Binding-site contacts:
Ligand atom N contacts residue TYR170 of chain 1.A at 2.9 Å (h-bond).
Ligand atom NE2 contacts residue TYR154 of chain 1.A at 3.2 Å (h-bond).
Ligand atom O contacts residue TYR158 of chain 1.A at 2.8 Å (h-bond).
Ligand atom CB contacts residue GLN62 of chain 1.A at 3.3 Å.
Ligand atom CE1 contacts residue ASP69 of chain 1.A at 3.2 Å.
Ligand atom CB contacts residue ASP151 of chain 1.A at 3.1 Å.
Ligand atom OE1 contacts residue TYR155 of chain 1.A at 3.3 Å.
Ligand atom CD2 contacts residue PHE98 of chain 1.A at 3.3 Å (hydrophobic).
Ligand atom O contacts residue TYR154 of chain 1.A at 2.4 Å (h-bond).
Ligand atom CB contacts residue TRP166 of chain 1.A at 3.4 Å (hydrophobic).
Ligand atom CD1 contacts residue TRP166 of chain 1.A at 3.3 Å (hydrophobic).
Ligand atom CZ contacts residue ASP69 of chain 1.A at 3.1 Å.
Ligand atom OG contacts residue ASP69 of chain 1.A at 3.1 Å (salt-bridge).
Ligand atom OXT contacts residue TYR83 of chain 1.A at 3.2 Å (h-bond).
Ligand atom O contacts residue TRP72 of chain 1.A at 3.3 Å (h-bond).
Ligand atom OXT contacts residue THR79 of chain 1.A at 3.3 Å.
Ligand atom OG contacts residue ASP151 of chain 1.A at 3.0 Å (salt-bridge).
Ligand atom O contacts residue ARG65 of chain 1.A at 2.5 Å (salt-bridge).
Ligand atom OG contacts residue SER68 of chain 1.A at 3.0 Å.
Ligand atom CD contacts residue TYR158 of chain 1.A at 3.4 Å (hydrophobic).
Ligand atom O contacts residue TYR83 of chain 1.A at 2.9 Å (h-bond).
Ligand atom O contacts residue TRP146 of chain 1.A at 2.8 Å (h-bond).
Ligand atom N contacts residue TYR155 of chain 1.A at 3.2 Å (h-bond).
Ligand atom CE2 contacts residue PHE98 of chain 1.A at 3.2 Å (hydrophobic).
Ligand atom CG2 contacts residue THR142 of chain 1.A at 3.2 Å.
Ligand atom OH contacts residue GLU61 of chain 1.A at 3.1 Å.
Ligand atom OE1 contacts residue TYR158 of chain 1.A at 3.3 Å.
Ligand atom CE2 contacts residue ARG65 of chain 1.A at 3.3 Å.
Ligand atom OH contacts residue ARG96 of chain 1.A at 3.1 Å (salt-bridge).
Ligand atom N contacts residue ASP151 of chain 1.A at 3.0 Å (salt-bridge).
Ligand atom O contacts residue ARG96 of chain 1.A at 3.0 Å (salt-bridge).
Ligand atom OH contacts residue VAL8 of chain 1.A at 3.3 Å.
Ligand atom O contacts residue TRP72 of chain 1.A at 2.9 Å (h-bond).
Ligand atom O contacts residue LYS145 of chain 1.A at 2.8 Å (salt-bridge).
Ligand atom N contacts residue GLN62 of chain 1.A at 3.0 Å (h-bond).
Ligand atom OH contacts residue ASP69 of chain 1.A at 2.2 Å (salt-bridge).
Ligand atom CG2 contacts residue TYR122 of chain 1.A at 3.2 Å (hydrophobic).
Ligand atom N contacts residue TYR6 of chain 1.A at 3.2 Å (h-bond).
Ligand atom N contacts residue ASP69 of chain 1.A at 3.3 Å (salt-bridge).
Ligand atom O contacts residue THR142 of chain 1.A at 2.5 Å (h-bond).

A protein and the small-molecule ligand that binds it are described below.
Small molecule (SMILES): CC[C@H](C)[C@H](NC(=O)[C@H](CO)NC(=O)[C@H](CC(C)C)NC(=O)CNC(=O)[C@H](CO)NC(=O)[C@H](CCC(N)=O)NC(=O)[C@H](Cc1ccc(O)cc1)NC(=O)[C@@H](N)Cc1ccc(O)cc1)C(=O)N[C@H](C(=O)O)C(C)C

Sequence of chain 1.A:
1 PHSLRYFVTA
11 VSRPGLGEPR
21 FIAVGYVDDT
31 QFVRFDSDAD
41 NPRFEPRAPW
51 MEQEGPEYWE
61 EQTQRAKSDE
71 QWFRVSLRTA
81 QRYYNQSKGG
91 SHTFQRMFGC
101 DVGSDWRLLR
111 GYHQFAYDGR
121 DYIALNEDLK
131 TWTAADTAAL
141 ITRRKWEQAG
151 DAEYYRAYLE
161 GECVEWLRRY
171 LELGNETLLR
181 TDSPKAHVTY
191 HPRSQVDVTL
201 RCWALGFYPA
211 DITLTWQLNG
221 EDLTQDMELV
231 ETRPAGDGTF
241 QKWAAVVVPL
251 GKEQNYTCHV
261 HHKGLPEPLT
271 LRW